The small molecule below binds the protein below.
Small molecule (SMILES): CC(=O)N[C@@H]1[C@@H](O)[C@H](O)[C@@H](CO)O[C@H]1O

Binding-site contacts:
Ligand atom N2 contacts residue ASN253 of chain 1.D at 3.0 Å (h-bond).
Ligand atom O6 contacts residue ASN253 of chain 1.D at 4.5 Å.
Ligand atom C1 contacts residue SER255 of chain 1.D at 4.0 Å.
Ligand atom C8 contacts residue THR239 of chain 1.D at 3.5 Å.
Ligand atom C2 contacts residue ASN253 of chain 1.D at 2.5 Å.
Ligand atom O7 contacts residue ASN253 of chain 1.D at 3.5 Å (h-bond).
Ligand atom O5 contacts residue SER255 of chain 1.D at 3.9 Å.
Ligand atom C1 contacts residue ASN253 of chain 1.D at 1.4 Å.
Ligand atom C5 contacts residue ASN253 of chain 1.D at 3.7 Å.
Ligand atom C7 contacts residue THR240 of chain 1.D at 4.3 Å.
Ligand atom O5 contacts residue ASN253 of chain 1.D at 2.4 Å (h-bond).
Ligand atom C5 contacts residue SER255 of chain 1.D at 4.0 Å.
Ligand atom C3 contacts residue ASN253 of chain 1.D at 3.8 Å.
Ligand atom C4 contacts residue ASN253 of chain 1.D at 4.2 Å.
Ligand atom C8 contacts residue LEU236 of chain 1.D at 4.0 Å (hydrophobic).
Ligand atom C7 contacts residue ASN253 of chain 1.D at 3.5 Å.
Ligand atom C8 contacts residue THR240 of chain 1.D at 3.6 Å.

Sequence of chain 1.D:
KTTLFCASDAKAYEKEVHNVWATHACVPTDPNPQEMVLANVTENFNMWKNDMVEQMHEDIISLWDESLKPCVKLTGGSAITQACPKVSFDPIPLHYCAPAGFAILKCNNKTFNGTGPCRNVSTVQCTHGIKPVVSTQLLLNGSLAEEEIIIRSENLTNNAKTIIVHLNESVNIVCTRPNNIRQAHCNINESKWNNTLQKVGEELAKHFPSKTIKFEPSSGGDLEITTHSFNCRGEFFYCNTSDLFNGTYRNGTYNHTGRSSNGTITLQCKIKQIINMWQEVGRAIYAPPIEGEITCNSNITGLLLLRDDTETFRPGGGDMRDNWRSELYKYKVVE